Binding-site contacts:
Ligand atom OAM contacts residue ASP144 of chain 1.D at 3.2 Å (salt-bridge).
Ligand atom OAK contacts residue ASN324 of chain 1.D at 3.9 Å.
Ligand atom CAO contacts residue ASN343 of chain 1.D at 4.4 Å.
Ligand atom OAL contacts residue SER238 of chain 1.D at 4.1 Å.
Ligand atom CAI contacts residue ASP144 of chain 1.D at 3.6 Å.
Ligand atom OAM contacts residue VAL148 of chain 1.D at 4.1 Å.
Ligand atom OAK contacts residue SER234 of chain 1.D at 3.5 Å (h-bond).
Ligand atom NAN contacts residue ASP144 of chain 1.D at 3.9 Å.
Ligand atom CAA contacts residue VAL148 of chain 1.D at 3.6 Å (hydrophobic).
Ligand atom OAL contacts residue SER234 of chain 1.D at 2.5 Å (h-bond).
Ligand atom CAI contacts residue TYR339 of chain 1.D at 4.5 Å (hydrophobic).
Ligand atom OAM contacts residue TYR347 of chain 1.D at 4.1 Å.
Ligand atom CAC contacts residue SER234 of chain 1.D at 3.5 Å.
Ligand atom CAB contacts residue PHE321 of chain 1.D at 4.3 Å (hydrophobic).
Ligand atom OAL contacts residue PHE321 of chain 1.D at 3.9 Å.
Ligand atom CAF contacts residue PHE320 of chain 1.D at 4.3 Å (hydrophobic).
Ligand atom CAJ contacts residue ASP144 of chain 1.D at 4.0 Å.
Ligand atom CAJ contacts residue PHE320 of chain 1.D at 4.2 Å (hydrophobic).
Ligand atom CAH contacts residue TYR339 of chain 1.D at 3.3 Å (hydrophobic).
Ligand atom CAJ contacts residue ASN343 of chain 1.D at 4.1 Å.
Ligand atom CAG contacts residue TYR339 of chain 1.D at 3.7 Å (hydrophobic).
Ligand atom CAG contacts residue PHE224 of chain 1.D at 3.6 Å (hydrophobic).
Ligand atom CAI contacts residue ASN343 of chain 1.D at 4.3 Å.
Ligand atom CAB contacts residue VAL148 of chain 1.D at 3.5 Å (hydrophobic).
Ligand atom CAO contacts residue ASP144 of chain 1.D at 3.5 Å.
Ligand atom CAC contacts residue PHE321 of chain 1.D at 4.1 Å (hydrophobic).
Ligand atom NAN contacts residue ASN343 of chain 1.D at 3.4 Å (h-bond).
Ligand atom CAH contacts residue PHE224 of chain 1.D at 3.6 Å (hydrophobic).
Ligand atom CAE contacts residue PHE320 of chain 1.D at 4.4 Å (hydrophobic).
Ligand atom CAD contacts residue SER234 of chain 1.D at 3.9 Å.
Ligand atom OAM contacts residue ASN343 of chain 1.D at 4.2 Å.
Ligand atom CAG contacts residue PHE320 of chain 1.D at 4.4 Å (hydrophobic).
Ligand atom CAA contacts residue VAL145 of chain 1.D at 4.5 Å (hydrophobic).
Ligand atom OAL contacts residue SER235 of chain 1.D at 4.5 Å.
Ligand atom NAN contacts residue TYR347 of chain 1.D at 4.2 Å.
Ligand atom CAF contacts residue VAL145 of chain 1.D at 4.4 Å (hydrophobic).

A small-molecule ligand and the protein it binds are described below.
Small molecule (SMILES): CN[C@@H]1CCc2c(ccc(O)c2O)[C@H]1O

Sequence of chain 1.D:
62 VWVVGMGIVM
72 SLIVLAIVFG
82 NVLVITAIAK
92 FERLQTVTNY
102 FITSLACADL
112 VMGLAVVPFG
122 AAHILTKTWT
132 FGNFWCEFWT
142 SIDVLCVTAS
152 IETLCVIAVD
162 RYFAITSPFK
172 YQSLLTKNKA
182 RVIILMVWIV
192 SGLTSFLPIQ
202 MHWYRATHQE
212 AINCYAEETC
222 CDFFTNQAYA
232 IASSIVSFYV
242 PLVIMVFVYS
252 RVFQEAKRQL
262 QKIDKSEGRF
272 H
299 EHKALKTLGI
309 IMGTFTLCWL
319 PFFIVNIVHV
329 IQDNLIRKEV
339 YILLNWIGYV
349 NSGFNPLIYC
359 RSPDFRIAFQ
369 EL